Binding-site contacts:
Ligand atom C2 contacts residue GLU69 of chain 1.A at 3.4 Å.
Ligand atom C2 contacts residue ASN66 of chain 1.A at 2.5 Å.
Ligand atom O3 contacts residue ASN66 of chain 1.A at 4.2 Å.
Ligand atom C6 contacts residue SER68 of chain 1.A at 3.8 Å.
Ligand atom O7 contacts residue ASN66 of chain 1.A at 3.0 Å (h-bond).
Ligand atom C7 contacts residue ASN66 of chain 1.A at 3.6 Å.
Ligand atom C4 contacts residue ASN66 of chain 1.A at 4.3 Å.
Ligand atom N2 contacts residue ASN66 of chain 1.A at 3.3 Å (h-bond).
Ligand atom C3 contacts residue GLU69 of chain 1.A at 4.1 Å.
Ligand atom C7 contacts residue GLU69 of chain 1.A at 3.7 Å.
Ligand atom O7 contacts residue GLU69 of chain 1.A at 3.0 Å (salt-bridge).
Ligand atom C3 contacts residue ASN66 of chain 1.A at 3.8 Å.
Ligand atom C1 contacts residue GLU69 of chain 1.A at 4.1 Å.
Ligand atom N2 contacts residue GLU69 of chain 1.A at 4.0 Å.
Ligand atom C1 contacts residue ASN66 of chain 1.A at 1.5 Å.
Ligand atom C5 contacts residue ASN66 of chain 1.A at 3.7 Å.
Ligand atom O5 contacts residue SER68 of chain 1.A at 3.8 Å.
Ligand atom C5 contacts residue SER68 of chain 1.A at 4.4 Å.
Ligand atom O5 contacts residue ASN66 of chain 1.A at 2.4 Å (h-bond).
Ligand atom O3 contacts residue GLU69 of chain 1.A at 3.1 Å.

The protein below binds the small molecule below.
Small molecule (SMILES): CC(=O)N[C@@H]1[C@@H](O)[C@H](O)[C@@H](CO)O[C@H]1O

Sequence of chain 1.A:
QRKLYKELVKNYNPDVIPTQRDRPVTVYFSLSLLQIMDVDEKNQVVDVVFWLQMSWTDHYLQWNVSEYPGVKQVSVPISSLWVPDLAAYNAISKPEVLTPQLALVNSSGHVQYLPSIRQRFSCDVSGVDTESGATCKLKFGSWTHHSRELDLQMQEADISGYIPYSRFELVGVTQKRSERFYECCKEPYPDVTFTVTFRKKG